A protein and the small-molecule ligand that binds it are described below.
Small molecule (SMILES): CC(=O)N[C@@H]1[C@@H](O)[C@H](O)[C@@H](CO)O[C@H]1O

Binding-site contacts:
Ligand atom C7 contacts residue ASN175 of chain 1.A at 3.4 Å.
Ligand atom C5 contacts residue GLU155 of chain 1.A at 4.2 Å.
Ligand atom C1 contacts residue GLN214 of chain 1.A at 4.0 Å.
Ligand atom C4 contacts residue ASN175 of chain 1.A at 4.3 Å.
Ligand atom N2 contacts residue ASN175 of chain 1.A at 2.9 Å (h-bond).
Ligand atom C1 contacts residue ILE156 of chain 1.A at 4.0 Å (hydrophobic).
Ligand atom O4 contacts residue GLN214 of chain 1.A at 4.2 Å.
Ligand atom C1 contacts residue ASN175 of chain 1.A at 1.5 Å.
Ligand atom C8 contacts residue LYS176 of chain 1.A at 3.9 Å.
Ligand atom O5 contacts residue GLN214 of chain 1.A at 4.4 Å.
Ligand atom C4 contacts residue GLN214 of chain 1.A at 4.2 Å.
Ligand atom O6 contacts residue ILE156 of chain 1.A at 3.6 Å.
Ligand atom O5 contacts residue GLU155 of chain 1.A at 3.1 Å.
Ligand atom C2 contacts residue ASN175 of chain 1.A at 2.5 Å.
Ligand atom C5 contacts residue ASN175 of chain 1.A at 3.7 Å.
Ligand atom C6 contacts residue ILE156 of chain 1.A at 4.1 Å (hydrophobic).
Ligand atom O5 contacts residue ASN175 of chain 1.A at 2.4 Å (h-bond).
Ligand atom C3 contacts residue GLN214 of chain 1.A at 3.7 Å.
Ligand atom C6 contacts residue LYS218 of chain 1.A at 3.8 Å.
Ligand atom O6 contacts residue GLN214 of chain 1.A at 4.5 Å.
Ligand atom C5 contacts residue ILE156 of chain 1.A at 4.1 Å (hydrophobic).
Ligand atom O7 contacts residue GLU154 of chain 1.A at 3.7 Å.
Ligand atom N2 contacts residue GLN214 of chain 1.A at 4.4 Å.
Ligand atom C2 contacts residue GLU154 of chain 1.A at 4.3 Å.
Ligand atom C3 contacts residue ASN175 of chain 1.A at 3.9 Å.
Ligand atom O5 contacts residue ILE156 of chain 1.A at 3.2 Å (h-bond).
Ligand atom C1 contacts residue GLU155 of chain 1.A at 3.9 Å.
Ligand atom C2 contacts residue GLN214 of chain 1.A at 4.2 Å.
Ligand atom O5 contacts residue GLU154 of chain 1.A at 4.1 Å.
Ligand atom O6 contacts residue LYS218 of chain 1.A at 3.1 Å.
Ligand atom O6 contacts residue GLU155 of chain 1.A at 4.0 Å.
Ligand atom C8 contacts residue ASN175 of chain 1.A at 4.5 Å.
Ligand atom C6 contacts residue GLU155 of chain 1.A at 3.7 Å.
Ligand atom C1 contacts residue GLU154 of chain 1.A at 3.9 Å.
Ligand atom C5 contacts residue GLN214 of chain 1.A at 3.9 Å.
Ligand atom O7 contacts residue ASN175 of chain 1.A at 3.4 Å (h-bond).

Sequence of chain 1.A:
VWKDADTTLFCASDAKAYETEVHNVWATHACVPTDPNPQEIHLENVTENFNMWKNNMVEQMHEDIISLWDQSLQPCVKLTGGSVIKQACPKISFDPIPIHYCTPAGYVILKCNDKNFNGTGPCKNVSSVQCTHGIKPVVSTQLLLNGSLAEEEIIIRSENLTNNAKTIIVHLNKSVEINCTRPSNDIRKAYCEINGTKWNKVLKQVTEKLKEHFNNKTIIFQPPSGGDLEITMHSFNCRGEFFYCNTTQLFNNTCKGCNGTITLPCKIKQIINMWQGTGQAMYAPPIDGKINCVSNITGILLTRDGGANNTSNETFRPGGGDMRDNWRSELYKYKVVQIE